The small molecule below binds the protein below.
Small molecule (SMILES): CC(=O)N[C@@H]1[C@@H](O)[C@H](O)[C@@H](CO)O[C@H]1O

Sequence of chain 1.A:
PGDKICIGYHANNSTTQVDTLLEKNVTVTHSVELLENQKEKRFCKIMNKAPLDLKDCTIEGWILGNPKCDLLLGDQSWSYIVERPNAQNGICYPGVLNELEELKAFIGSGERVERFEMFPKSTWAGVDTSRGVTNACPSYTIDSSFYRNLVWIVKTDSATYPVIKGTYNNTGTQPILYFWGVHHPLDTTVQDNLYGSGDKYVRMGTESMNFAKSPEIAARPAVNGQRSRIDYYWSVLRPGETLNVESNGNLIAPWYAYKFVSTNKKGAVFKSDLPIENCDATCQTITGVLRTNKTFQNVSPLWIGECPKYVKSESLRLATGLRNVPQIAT

Binding-site contacts:
Ligand atom O6 contacts residue ASN27 of chain 1.A at 3.7 Å.
Ligand atom C1 contacts residue ASN27 of chain 1.A at 1.4 Å.
Ligand atom C4 contacts residue ASN27 of chain 1.A at 4.0 Å.
Ligand atom O6 contacts residue GLN19 of chain 1.A at 3.7 Å.
Ligand atom C2 contacts residue ASN27 of chain 1.A at 2.9 Å.
Ligand atom C5 contacts residue GLN19 of chain 1.A at 4.1 Å.
Ligand atom C5 contacts residue ASN27 of chain 1.A at 3.1 Å.
Ligand atom C1 contacts residue GLN19 of chain 1.A at 3.8 Å.
Ligand atom C3 contacts residue ASN27 of chain 1.A at 3.9 Å.
Ligand atom C6 contacts residue ASN27 of chain 1.A at 3.9 Å.
Ligand atom O5 contacts residue GLN19 of chain 1.A at 3.6 Å (h-bond).
Ligand atom O5 contacts residue ASN27 of chain 1.A at 1.8 Å (h-bond).
Ligand atom N2 contacts residue ASN27 of chain 1.A at 3.6 Å.